Sequence of chain 1.B:
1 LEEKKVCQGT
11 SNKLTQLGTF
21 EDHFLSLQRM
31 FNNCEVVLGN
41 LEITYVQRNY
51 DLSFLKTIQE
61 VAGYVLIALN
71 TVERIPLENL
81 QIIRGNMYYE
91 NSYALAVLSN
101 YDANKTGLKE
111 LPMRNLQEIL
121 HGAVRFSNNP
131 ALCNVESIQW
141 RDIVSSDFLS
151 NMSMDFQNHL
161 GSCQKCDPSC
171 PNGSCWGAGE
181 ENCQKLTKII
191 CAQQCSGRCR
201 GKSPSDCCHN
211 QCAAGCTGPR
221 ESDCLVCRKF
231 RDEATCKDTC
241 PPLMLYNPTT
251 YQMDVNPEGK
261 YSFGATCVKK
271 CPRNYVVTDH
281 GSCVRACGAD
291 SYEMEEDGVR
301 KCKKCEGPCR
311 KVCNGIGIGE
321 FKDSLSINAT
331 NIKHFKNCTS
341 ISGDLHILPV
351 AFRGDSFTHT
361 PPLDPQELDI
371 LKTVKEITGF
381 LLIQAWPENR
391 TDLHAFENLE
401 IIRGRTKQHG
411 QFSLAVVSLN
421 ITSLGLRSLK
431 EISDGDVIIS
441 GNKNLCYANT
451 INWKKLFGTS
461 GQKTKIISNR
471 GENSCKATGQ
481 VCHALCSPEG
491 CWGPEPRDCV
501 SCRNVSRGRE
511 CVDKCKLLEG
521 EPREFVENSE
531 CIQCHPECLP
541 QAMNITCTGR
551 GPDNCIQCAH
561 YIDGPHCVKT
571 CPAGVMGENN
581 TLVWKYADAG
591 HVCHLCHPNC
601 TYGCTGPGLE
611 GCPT

Binding-site contacts:
Ligand atom C4 contacts residue SER92 of chain 1.B at 3.1 Å.
Ligand atom O5 contacts residue SER92 of chain 1.B at 3.8 Å.
Ligand atom O5 contacts residue ASN151 of chain 1.B at 2.4 Å (h-bond).
Ligand atom C3 contacts residue ASN151 of chain 1.B at 3.7 Å.
Ligand atom C5 contacts residue ASN151 of chain 1.B at 3.7 Å.
Ligand atom C5 contacts residue SER92 of chain 1.B at 3.7 Å.
Ligand atom C3 contacts residue SER92 of chain 1.B at 3.8 Å.
Ligand atom N2 contacts residue ASN151 of chain 1.B at 2.7 Å (h-bond).
Ligand atom C2 contacts residue ASN91 of chain 1.B at 4.1 Å.
Ligand atom C6 contacts residue SER92 of chain 1.B at 3.9 Å.
Ligand atom C4 contacts residue ASN151 of chain 1.B at 4.1 Å.
Ligand atom O3 contacts residue ASN91 of chain 1.B at 3.0 Å (h-bond).
Ligand atom C3 contacts residue ASN91 of chain 1.B at 3.9 Å.
Ligand atom O7 contacts residue ASN151 of chain 1.B at 4.1 Å.
Ligand atom O3 contacts residue SER92 of chain 1.B at 3.9 Å.
Ligand atom C4 contacts residue ASN91 of chain 1.B at 4.0 Å.
Ligand atom C2 contacts residue ASN151 of chain 1.B at 2.3 Å.
Ligand atom C2 contacts residue SER92 of chain 1.B at 3.9 Å.
Ligand atom C1 contacts residue ASN151 of chain 1.B at 1.4 Å.
Ligand atom O4 contacts residue SER92 of chain 1.B at 3.9 Å.
Ligand atom C7 contacts residue ASN151 of chain 1.B at 3.6 Å.
Ligand atom C1 contacts residue SER92 of chain 1.B at 4.4 Å.

This protein binds this small molecule.
Small molecule (SMILES): CC(=O)N[C@@H]1[C@@H](O)[C@H](O)[C@@H](CO)O[C@H]1O